Binding-site contacts:
Ligand atom C09 contacts residue GLY405 of chain 1.C at 3.4 Å.
Ligand atom O01 contacts residue GLY405 of chain 1.C at 2.8 Å (h-bond).
Ligand atom O15 contacts residue ASP375 of chain 1.C at 3.1 Å (salt-bridge).
Ligand atom C17 contacts residue GLY405 of chain 1.C at 3.5 Å.
Ligand atom C27 contacts residue MET308 of chain 1.C at 3.0 Å (hydrophobic).
Ligand atom F24 contacts residue ALA493 of chain 1.C at 2.8 Å.
Ligand atom N14 contacts residue ASP375 of chain 1.C at 3.4 Å (salt-bridge).
Ligand atom O15 contacts residue ZN1 of chain 1.IA at 2.0 Å.
Ligand atom O16 contacts residue ASP375 of chain 1.C at 2.8 Å (salt-bridge).
Ligand atom C22 contacts residue PHE314 of chain 1.C at 3.0 Å (hydrophobic).
Ligand atom O16 contacts residue ZN1 of chain 1.JA at 2.3 Å.
Ligand atom O15 contacts residue LYS290 of chain 1.C at 3.4 Å (salt-bridge).
Ligand atom C29 contacts residue MET308 of chain 1.C at 3.2 Å (hydrophobic).
Ligand atom F24 contacts residue PHE314 of chain 1.C at 3.1 Å.
Ligand atom C08 contacts residue TYR409 of chain 1.C at 3.5 Å (hydrophobic).
Ligand atom O01 contacts residue THR404 of chain 1.C at 3.4 Å.
Ligand atom C23 contacts residue ALA493 of chain 1.C at 3.0 Å (hydrophobic).
Ligand atom O15 contacts residue GLU377 of chain 1.C at 2.8 Å (salt-bridge).
Ligand atom C23 contacts residue PHE314 of chain 1.C at 3.6 Å (hydrophobic).
Ligand atom O16 contacts residue LYS302 of chain 1.C at 2.7 Å (salt-bridge).
Ligand atom C25 contacts residue LEU408 of chain 1.C at 3.5 Å (hydrophobic).
Ligand atom C22 contacts residue ALA493 of chain 1.C at 3.2 Å (hydrophobic).
Ligand atom C13 contacts residue ZN1 of chain 1.JA at 2.9 Å.
Ligand atom O15 contacts residue CO31 of chain 1.HA at 3.5 Å (h-bond).
Ligand atom C31 contacts residue GLY405 of chain 1.C at 3.3 Å.
Ligand atom N14 contacts residue ZN1 of chain 1.IA at 3.0 Å.
Ligand atom F28 contacts residue MET308 of chain 1.C at 2.8 Å.
Ligand atom O15 contacts residue ZN1 of chain 1.JA at 2.0 Å.
Ligand atom C13 contacts residue ASP375 of chain 1.C at 3.4 Å.
Ligand atom C30 contacts residue GLY405 of chain 1.C at 3.5 Å.
Ligand atom C08 contacts residue GLY405 of chain 1.C at 3.6 Å.
Ligand atom O15 contacts residue ASP295 of chain 1.C at 2.7 Å (salt-bridge).
Ligand atom F26 contacts residue PHE499 of chain 1.C at 2.8 Å.
Ligand atom C27 contacts residue LEU408 of chain 1.C at 3.2 Å (hydrophobic).
Ligand atom O16 contacts residue ASP295 of chain 1.C at 3.2 Å (salt-bridge).
Ligand atom F28 contacts residue LEU408 of chain 1.C at 2.6 Å.
Ligand atom N14 contacts residue ZN1 of chain 1.JA at 2.8 Å.
Ligand atom N14 contacts residue LEU403 of chain 1.C at 3.4 Å (h-bond).
Ligand atom F26 contacts residue LEU408 of chain 1.C at 3.2 Å.
Ligand atom C31 contacts residue LEU403 of chain 1.C at 3.4 Å (hydrophobic).

Sequence of chain 1.C:
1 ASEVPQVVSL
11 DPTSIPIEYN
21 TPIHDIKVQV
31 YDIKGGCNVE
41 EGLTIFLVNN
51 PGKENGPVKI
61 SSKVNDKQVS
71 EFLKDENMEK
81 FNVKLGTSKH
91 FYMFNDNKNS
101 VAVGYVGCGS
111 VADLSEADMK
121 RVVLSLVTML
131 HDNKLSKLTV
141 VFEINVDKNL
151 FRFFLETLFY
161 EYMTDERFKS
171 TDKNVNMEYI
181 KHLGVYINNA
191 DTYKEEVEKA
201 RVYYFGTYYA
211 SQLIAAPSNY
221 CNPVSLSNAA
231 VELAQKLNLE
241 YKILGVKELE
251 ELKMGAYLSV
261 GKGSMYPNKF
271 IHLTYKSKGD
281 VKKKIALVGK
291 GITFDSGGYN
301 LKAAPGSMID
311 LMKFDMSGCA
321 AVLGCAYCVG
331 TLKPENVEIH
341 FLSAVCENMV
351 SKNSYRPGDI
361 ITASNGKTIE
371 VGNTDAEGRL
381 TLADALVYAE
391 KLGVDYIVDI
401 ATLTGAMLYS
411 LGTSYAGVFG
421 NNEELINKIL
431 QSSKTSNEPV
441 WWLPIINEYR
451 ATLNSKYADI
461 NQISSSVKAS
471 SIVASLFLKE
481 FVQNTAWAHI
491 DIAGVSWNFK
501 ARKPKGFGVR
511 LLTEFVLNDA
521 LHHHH

The small molecule below binds the protein below.
Small molecule (SMILES): O=C(CNc1ccccc1)N[C@@H](C(=O)NO)c1ccc(-c2cc(F)c(F)c(F)c2)cc1